The small molecule below binds the protein below.
Small molecule (SMILES): CC(C)(CO)[C@@H](O)C(=O)[O-]

Sequence of chain 1.A:
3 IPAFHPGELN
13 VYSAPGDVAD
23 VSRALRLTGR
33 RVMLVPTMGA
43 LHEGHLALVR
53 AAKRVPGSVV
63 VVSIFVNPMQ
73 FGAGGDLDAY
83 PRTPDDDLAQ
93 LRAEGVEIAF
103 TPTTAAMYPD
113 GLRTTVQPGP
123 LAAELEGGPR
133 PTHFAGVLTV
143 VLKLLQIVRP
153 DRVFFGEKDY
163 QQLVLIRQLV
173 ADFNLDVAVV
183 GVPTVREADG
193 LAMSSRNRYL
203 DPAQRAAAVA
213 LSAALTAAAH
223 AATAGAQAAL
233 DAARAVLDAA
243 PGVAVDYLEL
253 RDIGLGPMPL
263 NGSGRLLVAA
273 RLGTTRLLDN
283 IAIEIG

Binding-site contacts:
Ligand atom C1 contacts residue GLN164 of chain 1.A at 3.9 Å.
Ligand atom C6 contacts residue VAL143 of chain 1.A at 4.1 Å (hydrophobic).
Ligand atom C3 contacts residue GLN164 of chain 1.A at 4.4 Å.
Ligand atom C5 contacts residue PHE157 of chain 1.A at 3.4 Å (hydrophobic).
Ligand atom O4 contacts residue GLN72 of chain 1.A at 2.8 Å (h-bond).
Ligand atom C2 contacts residue GLN164 of chain 1.A at 3.8 Å.
Ligand atom C3 contacts residue GLN72 of chain 1.A at 4.4 Å.
Ligand atom O3 contacts residue GLN164 of chain 1.A at 2.8 Å (h-bond).
Ligand atom O1 contacts residue GLN164 of chain 1.A at 2.7 Å (h-bond).
Ligand atom C6 contacts residue VAL142 of chain 1.A at 3.6 Å (hydrophobic).
Ligand atom C5 contacts residue VAL139 of chain 1.A at 4.2 Å (hydrophobic).
Ligand atom O4 contacts residue MET40 of chain 1.A at 3.7 Å.
Ligand atom C1 contacts residue MET40 of chain 1.A at 4.2 Å (hydrophobic).
Ligand atom C4 contacts residue PRO38 of chain 1.A at 3.5 Å (hydrophobic).
Ligand atom O3 contacts residue VAL139 of chain 1.A at 3.8 Å.
Ligand atom C3 contacts residue MET40 of chain 1.A at 4.5 Å (hydrophobic).
Ligand atom C2 contacts residue GLN72 of chain 1.A at 3.6 Å.
Ligand atom O2 contacts residue MET40 of chain 1.A at 3.5 Å.
Ligand atom C1 contacts residue APC1 of chain 1.E at 3.5 Å.
Ligand atom O3 contacts residue GLN72 of chain 1.A at 2.9 Å (h-bond).
Ligand atom C6 contacts residue VAL139 of chain 1.A at 4.2 Å (hydrophobic).
Ligand atom O1 contacts residue APC1 of chain 1.E at 3.4 Å (h-bond).
Ligand atom C4 contacts residue THR39 of chain 1.A at 3.7 Å.
Ligand atom O2 contacts residue MG1 of chain 1.C at 4.4 Å.
Ligand atom C4 contacts residue MET40 of chain 1.A at 4.1 Å (hydrophobic).
Ligand atom O4 contacts residue ASN69 of chain 1.A at 4.0 Å.
Ligand atom C2 contacts residue MET40 of chain 1.A at 3.9 Å (hydrophobic).
Ligand atom C5 contacts residue VAL143 of chain 1.A at 3.9 Å (hydrophobic).
Ligand atom O4 contacts residue VAL142 of chain 1.A at 3.5 Å.
Ligand atom C5 contacts residue GLN164 of chain 1.A at 3.6 Å.
Ligand atom O2 contacts residue APC1 of chain 1.E at 2.8 Å (h-bond).
Ligand atom O1 contacts residue MG1 of chain 1.C at 4.4 Å.
Ligand atom C6 contacts residue GLN72 of chain 1.A at 3.3 Å.